Binding-site contacts:
Ligand atom C9 contacts residue SER54 of chain 1.A at 3.4 Å.
Ligand atom C34 contacts residue PHE328 of chain 1.A at 3.4 Å (hydrophobic).
Ligand atom C30 contacts residue LEU174 of chain 1.A at 3.5 Å (hydrophobic).
Ligand atom C8 contacts residue PHE55 of chain 1.A at 3.4 Å (hydrophobic).
Ligand atom N14 contacts residue ASP167 of chain 1.A at 3.0 Å (salt-bridge).
Ligand atom O7 contacts residue GLY53 of chain 1.A at 3.6 Å.
Ligand atom N14 contacts residue ASP185 of chain 1.A at 3.6 Å.
Ligand atom C31 contacts residue ALA71 of chain 1.A at 3.6 Å (hydrophobic).
Ligand atom C34 contacts residue TYR123 of chain 1.A at 3.5 Å (hydrophobic).
Ligand atom C24 contacts residue THR184 of chain 1.A at 3.2 Å.
Ligand atom N28 contacts residue ALA71 of chain 1.A at 3.4 Å.
Ligand atom C26 contacts residue THR184 of chain 1.A at 3.3 Å.
Ligand atom C1 contacts residue ARG57 of chain 1.A at 3.5 Å.
Ligand atom C23 contacts residue THR184 of chain 1.A at 3.2 Å.
Ligand atom O7 contacts residue PHE55 of chain 1.A at 3.5 Å (h-bond).
Ligand atom C16 contacts residue ALA17 of chain 1.B at 3.5 Å (hydrophobic).
Ligand atom N14 contacts residue PHE188 of chain 1.A at 3.3 Å.
Ligand atom C13 contacts residue GLY187 of chain 1.A at 3.4 Å.
Ligand atom C15 contacts residue ASP167 of chain 1.A at 3.0 Å.
Ligand atom C5 contacts residue GLY53 of chain 1.A at 3.5 Å.
Ligand atom C6 contacts residue GLY56 of chain 1.A at 3.6 Å.
Ligand atom C18 contacts residue ASP185 of chain 1.A at 3.6 Å.
Ligand atom C21 contacts residue VAL58 of chain 1.A at 3.5 Å (hydrophobic).
Ligand atom C15 contacts residue ASP185 of chain 1.A at 3.2 Å.
Ligand atom C30 contacts residue ALA71 of chain 1.A at 3.2 Å (hydrophobic).
Ligand atom C33 contacts residue PHE328 of chain 1.A at 3.5 Å (hydrophobic).
Ligand atom N35 contacts residue VAL124 of chain 1.A at 3.1 Å (h-bond).
Ligand atom N22 contacts residue VAL58 of chain 1.A at 3.5 Å.
Ligand atom N35 contacts residue ALA71 of chain 1.A at 3.5 Å.
Ligand atom S25 contacts residue ASP185 of chain 1.A at 3.5 Å (salt-bridge).
Ligand atom O19 contacts residue ASP185 of chain 1.A at 3.1 Å (salt-bridge).
Ligand atom C2 contacts residue VAL58 of chain 1.A at 3.4 Å (hydrophobic).
Ligand atom C31 contacts residue LEU174 of chain 1.A at 3.5 Å (hydrophobic).
Ligand atom C34 contacts residue VAL124 of chain 1.A at 3.4 Å (hydrophobic).
Ligand atom N28 contacts residue GLU122 of chain 1.A at 2.9 Å (salt-bridge).
Ligand atom C24 contacts residue MET121 of chain 1.A at 3.5 Å (hydrophobic).
Ligand atom C27 contacts residue THR184 of chain 1.A at 3.4 Å.
Ligand atom N20 contacts residue VAL58 of chain 1.A at 3.3 Å.
Ligand atom C13 contacts residue ASP185 of chain 1.A at 3.2 Å.
Ligand atom O19 contacts residue LYS73 of chain 1.A at 2.8 Å (salt-bridge).

Sequence of chain 1.A:
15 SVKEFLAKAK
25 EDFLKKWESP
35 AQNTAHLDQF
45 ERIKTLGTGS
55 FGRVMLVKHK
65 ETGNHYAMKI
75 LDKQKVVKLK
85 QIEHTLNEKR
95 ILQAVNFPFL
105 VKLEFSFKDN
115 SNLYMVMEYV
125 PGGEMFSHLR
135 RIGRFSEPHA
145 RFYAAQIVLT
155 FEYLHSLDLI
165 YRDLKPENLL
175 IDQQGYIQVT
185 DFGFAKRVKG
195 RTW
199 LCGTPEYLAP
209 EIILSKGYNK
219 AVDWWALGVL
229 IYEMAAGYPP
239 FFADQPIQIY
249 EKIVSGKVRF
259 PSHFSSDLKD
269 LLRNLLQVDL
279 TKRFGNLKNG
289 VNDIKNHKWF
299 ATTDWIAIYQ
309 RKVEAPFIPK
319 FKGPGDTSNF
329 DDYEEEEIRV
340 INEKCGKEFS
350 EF

Sequence of chain 1.B:
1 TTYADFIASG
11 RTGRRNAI

The protein below binds the small molecule below.
Small molecule (SMILES): O=C(Cc1cccc(OCCCC2CCNCC2)c1)Nc1nc(-c2c[nH]c3ncccc23)cs1